Sequence of chain 2.U:
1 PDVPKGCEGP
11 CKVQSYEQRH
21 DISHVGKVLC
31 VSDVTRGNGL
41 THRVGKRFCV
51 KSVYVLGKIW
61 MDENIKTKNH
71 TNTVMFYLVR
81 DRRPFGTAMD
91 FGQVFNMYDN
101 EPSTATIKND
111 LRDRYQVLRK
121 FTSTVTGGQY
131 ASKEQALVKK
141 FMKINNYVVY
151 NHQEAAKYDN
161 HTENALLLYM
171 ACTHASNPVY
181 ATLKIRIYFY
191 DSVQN

A small-molecule ligand and the protein it binds are described below.
Small molecule (SMILES): Nc1ccn([C@H]2C[C@H](O[P](=O)(O)OC[C@H]3O[C@@H](n4cnc5c(N)ncnc54)C[C@@H]3O[P](=O)(O)OC[C@H]3O[C@@H](n4cnc5c(N)ncnc54)C[C@@H]3O[P](=O)(O)OC[C@H]3O[C@@H](n4ccc(N)nc4=O)C[C@@H]3O[P](=O)(O)OC[C@H]3O[C@@H](n4ccc(N)nc4=O)C[C@@H]3O[P](=O)(O)OC[C@H]3O[C@@H](n4cnc5c(N)ncnc54)C[C@@H]3O[P](=O)(O)OC[C@H]3O[C@@H](n4ccc(N)nc4=O)C[C@@H]3O)[C@@H](COP(=O)=O)O2)c(=O)n1

Sequence of chain 2.I:
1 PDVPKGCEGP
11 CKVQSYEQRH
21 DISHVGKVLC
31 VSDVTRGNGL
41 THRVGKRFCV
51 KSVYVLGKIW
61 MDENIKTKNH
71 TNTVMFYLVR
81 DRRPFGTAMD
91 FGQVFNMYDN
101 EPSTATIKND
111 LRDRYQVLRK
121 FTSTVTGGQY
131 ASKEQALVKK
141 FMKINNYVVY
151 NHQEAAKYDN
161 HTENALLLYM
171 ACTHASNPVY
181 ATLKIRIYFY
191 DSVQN

Binding-site contacts:
Ligand atom C2' contacts residue CYS11 of chain 2.I at 3.6 Å (hydrophobic).
Ligand atom OP2 contacts residue ASN195 of chain 2.U at 2.8 Å (h-bond).
Ligand atom OP1 contacts residue LYS120 of chain 2.G at 2.9 Å (salt-bridge).
Ligand atom O2 contacts residue TYR188 of chain 2.I at 3.1 Å.
Ligand atom OP1 contacts residue ARG119 of chain 2.G at 3.5 Å.
Ligand atom C2' contacts residue TYR188 of chain 2.I at 3.1 Å (hydrophobic).
Ligand atom OP1 contacts residue ASP113 of chain 2.G at 2.9 Å (salt-bridge).
Ligand atom N4 contacts residue SER52 of chain 2.I at 3.5 Å (h-bond).
Ligand atom O4' contacts residue ARG80 of chain 2.G at 3.2 Å (salt-bridge).
Ligand atom C3' contacts residue TYR188 of chain 2.I at 3.2 Å (hydrophobic).
Ligand atom C4' contacts residue ARG82 of chain 2.G at 3.6 Å.
Ligand atom OP1 contacts residue ARG47 of chain 2.U at 3.3 Å (salt-bridge).
Ligand atom O3' contacts residue ARG47 of chain 2.U at 3.4 Å (salt-bridge).
Ligand atom OP1 contacts residue ARG82 of chain 2.G at 3.6 Å.
Ligand atom O3' contacts residue ARG119 of chain 2.G at 3.6 Å.
Ligand atom O3' contacts residue ASP113 of chain 2.G at 3.6 Å.
Ligand atom O3' contacts residue TYR188 of chain 2.I at 3.0 Å (h-bond).
Ligand atom OP2 contacts residue ARG186 of chain 2.I at 2.9 Å (salt-bridge).
Ligand atom C6 contacts residue PHE141 of chain 2.I at 3.5 Å (hydrophobic).
Ligand atom OP2 contacts residue ASN195 of chain 2.U at 3.5 Å.
Ligand atom N6 contacts residue PHE141 of chain 2.I at 3.5 Å.
Ligand atom N1 contacts residue PHE141 of chain 2.I at 3.6 Å.
Ligand atom C5 contacts residue PHE141 of chain 2.I at 3.4 Å (hydrophobic).
Ligand atom C5' contacts residue ASP113 of chain 2.G at 3.5 Å.
Ligand atom OP1 contacts residue ARG112 of chain 2.G at 2.9 Å (salt-bridge).
Ligand atom C5' contacts residue ARG112 of chain 2.G at 3.6 Å.
Ligand atom OP2 contacts residue TYR54 of chain 2.I at 2.8 Å (h-bond).
Ligand atom O5' contacts residue ARG112 of chain 2.G at 3.3 Å.
Ligand atom C5' contacts residue ARG47 of chain 2.U at 3.4 Å.
Ligand atom C5 contacts residue TYR190 of chain 2.I at 3.6 Å (hydrophobic).
Ligand atom O3' contacts residue ARG82 of chain 2.G at 3.1 Å (salt-bridge).
Ligand atom OP1 contacts residue VAL117 of chain 2.G at 3.6 Å.
Ligand atom O4' contacts residue GLN116 of chain 2.G at 3.4 Å.
Ligand atom OP2 contacts residue TYR188 of chain 2.I at 2.7 Å (h-bond).
Ligand atom OP2 contacts residue LYS120 of chain 2.G at 2.9 Å (salt-bridge).
Ligand atom C4' contacts residue VAL117 of chain 2.G at 3.6 Å (hydrophobic).
Ligand atom N4 contacts residue LYS51 of chain 2.I at 3.5 Å.
Ligand atom P contacts residue TYR188 of chain 2.I at 3.4 Å.
Ligand atom N7 contacts residue PHE141 of chain 2.I at 3.4 Å.
Ligand atom C4 contacts residue PHE141 of chain 2.I at 3.5 Å (hydrophobic).

Sequence of chain 2.G:
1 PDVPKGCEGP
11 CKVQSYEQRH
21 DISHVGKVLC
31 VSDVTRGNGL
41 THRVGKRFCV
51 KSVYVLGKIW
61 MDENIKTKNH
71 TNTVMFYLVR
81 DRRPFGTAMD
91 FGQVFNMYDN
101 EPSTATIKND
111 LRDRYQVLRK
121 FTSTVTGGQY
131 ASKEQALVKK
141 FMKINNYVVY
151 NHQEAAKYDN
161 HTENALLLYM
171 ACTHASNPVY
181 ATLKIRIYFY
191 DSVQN